Binding-site contacts:
Ligand atom O5 contacts residue VAL335 of chain 1.A at 3.7 Å.
Ligand atom C6 contacts residue SER334 of chain 1.A at 4.2 Å.
Ligand atom N2 contacts residue ASN332 of chain 1.A at 2.9 Å (h-bond).
Ligand atom O7 contacts residue ASN332 of chain 1.A at 3.4 Å (h-bond).
Ligand atom C1 contacts residue VAL335 of chain 1.A at 4.2 Å (hydrophobic).
Ligand atom C5 contacts residue ASN332 of chain 1.A at 3.7 Å.
Ligand atom C4 contacts residue ASN332 of chain 1.A at 4.1 Å.
Ligand atom C2 contacts residue ASN332 of chain 1.A at 2.4 Å.
Ligand atom C1 contacts residue ASN332 of chain 1.A at 1.5 Å.
Ligand atom O5 contacts residue ASN332 of chain 1.A at 2.4 Å (h-bond).
Ligand atom C1 contacts residue SER334 of chain 1.A at 3.8 Å.
Ligand atom C7 contacts residue ASN332 of chain 1.A at 3.3 Å.
Ligand atom O6 contacts residue SER334 of chain 1.A at 4.4 Å.
Ligand atom O6 contacts residue VAL335 of chain 1.A at 4.2 Å.
Ligand atom O5 contacts residue SER334 of chain 1.A at 3.6 Å.
Ligand atom C3 contacts residue ASN332 of chain 1.A at 3.7 Å.
Ligand atom C5 contacts residue SER334 of chain 1.A at 3.9 Å.

Sequence of chain 1.A:
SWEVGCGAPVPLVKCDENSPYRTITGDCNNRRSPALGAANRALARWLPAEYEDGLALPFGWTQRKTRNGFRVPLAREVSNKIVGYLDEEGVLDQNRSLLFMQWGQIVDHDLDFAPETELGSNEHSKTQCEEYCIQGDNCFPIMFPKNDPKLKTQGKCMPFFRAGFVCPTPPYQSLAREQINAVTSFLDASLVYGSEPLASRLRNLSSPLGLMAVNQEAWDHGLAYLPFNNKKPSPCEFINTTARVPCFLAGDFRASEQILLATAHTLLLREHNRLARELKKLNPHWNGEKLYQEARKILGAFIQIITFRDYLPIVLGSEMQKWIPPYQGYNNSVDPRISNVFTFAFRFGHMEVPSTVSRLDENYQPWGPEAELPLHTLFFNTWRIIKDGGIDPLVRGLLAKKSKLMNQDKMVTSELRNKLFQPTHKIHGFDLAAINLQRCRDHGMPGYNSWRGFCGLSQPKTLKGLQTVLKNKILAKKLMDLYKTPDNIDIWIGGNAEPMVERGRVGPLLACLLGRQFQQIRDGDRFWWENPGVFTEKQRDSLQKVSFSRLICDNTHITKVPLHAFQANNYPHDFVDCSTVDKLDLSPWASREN

The small molecule below binds the protein below.
Small molecule (SMILES): CC(=O)N[C@@H]1[C@@H](O)[C@H](O)[C@@H](CO)O[C@H]1O